Sequence of chain 1.A:
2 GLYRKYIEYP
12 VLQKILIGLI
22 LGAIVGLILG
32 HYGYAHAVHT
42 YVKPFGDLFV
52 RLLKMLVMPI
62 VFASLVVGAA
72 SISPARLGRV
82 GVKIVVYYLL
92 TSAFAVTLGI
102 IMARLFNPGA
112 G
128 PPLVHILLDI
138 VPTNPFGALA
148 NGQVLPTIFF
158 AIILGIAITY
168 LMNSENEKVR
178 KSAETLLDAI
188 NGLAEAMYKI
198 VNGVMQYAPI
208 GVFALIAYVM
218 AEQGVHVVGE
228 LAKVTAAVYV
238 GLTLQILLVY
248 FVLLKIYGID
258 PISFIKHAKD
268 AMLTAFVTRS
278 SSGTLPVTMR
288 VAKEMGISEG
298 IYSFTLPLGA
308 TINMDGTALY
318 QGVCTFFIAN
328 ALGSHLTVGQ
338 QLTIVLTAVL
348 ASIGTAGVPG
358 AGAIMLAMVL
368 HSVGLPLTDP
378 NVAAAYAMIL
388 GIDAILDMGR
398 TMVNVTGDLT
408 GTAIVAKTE

Binding-site contacts:
Ligand atom OXT contacts residue VAL355 of chain 1.A at 3.0 Å (h-bond).
Ligand atom OD1 contacts residue PRO356 of chain 1.A at 3.1 Å (h-bond).
Ligand atom C contacts residue VAL355 of chain 1.A at 3.4 Å (hydrophobic).
Ligand atom N contacts residue ARG276 of chain 1.A at 4.0 Å.
Ligand atom CG contacts residue ASP394 of chain 1.A at 3.1 Å.
Ligand atom O contacts residue GLY354 of chain 1.A at 3.5 Å.
Ligand atom CA contacts residue VAL355 of chain 1.A at 3.6 Å (hydrophobic).
Ligand atom O contacts residue MET311 of chain 1.A at 3.4 Å.
Ligand atom CG contacts residue GLY359 of chain 1.A at 3.3 Å.
Ligand atom N contacts residue THR398 of chain 1.A at 3.4 Å.
Ligand atom CB contacts residue GLY359 of chain 1.A at 3.9 Å.
Ligand atom O contacts residue ALA353 of chain 1.A at 3.0 Å (h-bond).
Ligand atom OD1 contacts residue GLY357 of chain 1.A at 4.0 Å.
Ligand atom OXT contacts residue GLY354 of chain 1.A at 3.1 Å (h-bond).
Ligand atom CA contacts residue THR398 of chain 1.A at 3.7 Å.
Ligand atom OD1 contacts residue GLY359 of chain 1.A at 2.4 Å (h-bond).
Ligand atom OD2 contacts residue ARG397 of chain 1.A at 2.6 Å (salt-bridge).
Ligand atom CG contacts residue THR314 of chain 1.A at 3.7 Å.
Ligand atom OD1 contacts residue ARG397 of chain 1.A at 3.1 Å (salt-bridge).
Ligand atom CA contacts residue ASP394 of chain 1.A at 3.9 Å.
Ligand atom CB contacts residue VAL355 of chain 1.A at 3.6 Å (hydrophobic).
Ligand atom OD2 contacts residue THR314 of chain 1.A at 3.3 Å.
Ligand atom OD1 contacts residue ALA358 of chain 1.A at 3.0 Å (h-bond).
Ligand atom N contacts residue PRO356 of chain 1.A at 3.3 Å (h-bond).
Ligand atom C contacts residue THR398 of chain 1.A at 3.7 Å.
Ligand atom N contacts residue VAL355 of chain 1.A at 3.2 Å (h-bond).
Ligand atom OXT contacts residue SER278 of chain 1.A at 3.2 Å (h-bond).
Ligand atom C contacts residue GLY354 of chain 1.A at 3.8 Å.
Ligand atom CG contacts residue PRO356 of chain 1.A at 3.6 Å (hydrophobic).
Ligand atom OXT contacts residue THR398 of chain 1.A at 3.4 Å.
Ligand atom CB contacts residue ASP394 of chain 1.A at 4.0 Å.
Ligand atom OD1 contacts residue ASP394 of chain 1.A at 3.3 Å (salt-bridge).
Ligand atom OD2 contacts residue ASP394 of chain 1.A at 2.9 Å (salt-bridge).
Ligand atom OXT contacts residue SER277 of chain 1.A at 3.7 Å.
Ligand atom CB contacts residue THR314 of chain 1.A at 3.8 Å.
Ligand atom N contacts residue ASP394 of chain 1.A at 3.0 Å (salt-bridge).
Ligand atom CB contacts residue PRO356 of chain 1.A at 4.0 Å (hydrophobic).
Ligand atom CB contacts residue ALA358 of chain 1.A at 3.7 Å (hydrophobic).
Ligand atom CG contacts residue ARG397 of chain 1.A at 3.2 Å.
Ligand atom C contacts residue ALA353 of chain 1.A at 3.8 Å (hydrophobic).

This protein binds this small molecule.
Small molecule (SMILES): N[C@@H](CC(=O)O)C(=O)O